Sequence of chain 1.A:
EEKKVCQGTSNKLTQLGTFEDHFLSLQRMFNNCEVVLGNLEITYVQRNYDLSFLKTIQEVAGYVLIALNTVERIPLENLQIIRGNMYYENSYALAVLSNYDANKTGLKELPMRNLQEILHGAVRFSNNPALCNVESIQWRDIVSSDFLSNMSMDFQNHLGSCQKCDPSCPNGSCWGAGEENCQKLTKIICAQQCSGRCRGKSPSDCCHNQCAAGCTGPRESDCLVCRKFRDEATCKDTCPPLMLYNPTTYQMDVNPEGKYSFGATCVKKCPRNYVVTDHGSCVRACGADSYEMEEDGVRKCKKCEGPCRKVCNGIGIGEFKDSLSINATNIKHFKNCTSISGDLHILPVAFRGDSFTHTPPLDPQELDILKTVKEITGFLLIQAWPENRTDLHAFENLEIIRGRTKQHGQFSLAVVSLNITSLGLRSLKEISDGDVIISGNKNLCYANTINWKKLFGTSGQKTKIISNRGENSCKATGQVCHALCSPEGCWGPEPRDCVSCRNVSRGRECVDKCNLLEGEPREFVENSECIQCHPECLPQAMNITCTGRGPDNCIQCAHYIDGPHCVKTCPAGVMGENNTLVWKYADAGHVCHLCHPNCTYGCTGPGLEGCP

The small molecule below binds the protein below.
Small molecule (SMILES): CC(=O)N[C@H]1[C@H](O[C@H]2[C@H](O)[C@@H](NC(C)=O)CO[C@@H]2CO)O[C@H](CO)[C@@H](O)[C@@H]1O

Binding-site contacts:
Ligand atom C7 contacts residue THR359 of chain 1.A at 4.0 Å.
Ligand atom C3 contacts residue THR357 of chain 1.A at 3.3 Å.
Ligand atom C7 contacts residue ASN327 of chain 1.A at 2.8 Å.
Ligand atom O7 contacts residue SER325 of chain 1.A at 3.5 Å (h-bond).
Ligand atom C3 contacts residue THR359 of chain 1.A at 4.0 Å.
Ligand atom C8 contacts residue ASP354 of chain 1.A at 3.7 Å.
Ligand atom O5 contacts residue ASN330 of chain 1.A at 3.1 Å (h-bond).
Ligand atom C8 contacts residue VAL349 of chain 1.A at 4.0 Å (hydrophobic).
Ligand atom C2 contacts residue THR359 of chain 1.A at 3.9 Å.
Ligand atom C1 contacts residue ASN327 of chain 1.A at 1.4 Å.
Ligand atom C2 contacts residue THR357 of chain 1.A at 3.9 Å.
Ligand atom C8 contacts residue ASN327 of chain 1.A at 4.0 Å.
Ligand atom C8 contacts residue THR357 of chain 1.A at 4.1 Å.
Ligand atom O5 contacts residue SER323 of chain 1.A at 4.0 Å.
Ligand atom O7 contacts residue LEU324 of chain 1.A at 3.5 Å (h-bond).
Ligand atom C5 contacts residue ASN327 of chain 1.A at 3.7 Å.
Ligand atom C8 contacts residue THR359 of chain 1.A at 4.1 Å.
Ligand atom C2 contacts residue ASN327 of chain 1.A at 2.3 Å.
Ligand atom C6 contacts residue THR329 of chain 1.A at 3.9 Å.
Ligand atom C6 contacts residue ASN330 of chain 1.A at 3.9 Å.
Ligand atom O3 contacts residue THR357 of chain 1.A at 2.8 Å.
Ligand atom C6 contacts residue ASP322 of chain 1.A at 3.4 Å.
Ligand atom N2 contacts residue THR357 of chain 1.A at 3.4 Å.
Ligand atom C6 contacts residue SER323 of chain 1.A at 4.0 Å.
Ligand atom O3 contacts residue ASP322 of chain 1.A at 4.0 Å.
Ligand atom O6 contacts residue SER323 of chain 1.A at 2.9 Å (h-bond).
Ligand atom O5 contacts residue ASN327 of chain 1.A at 2.5 Å (h-bond).
Ligand atom C5 contacts residue LYS321 of chain 1.A at 4.1 Å.
Ligand atom O5 contacts residue THR329 of chain 1.A at 4.0 Å.
Ligand atom O5 contacts residue ASP322 of chain 1.A at 4.0 Å.
Ligand atom C5 contacts residue THR329 of chain 1.A at 3.9 Å.
Ligand atom C1 contacts residue ASN330 of chain 1.A at 3.8 Å.
Ligand atom C4 contacts residue SER323 of chain 1.A at 3.7 Å.
Ligand atom N2 contacts residue ASN327 of chain 1.A at 2.5 Å (h-bond).
Ligand atom N2 contacts residue THR359 of chain 1.A at 3.2 Å (h-bond).
Ligand atom C5 contacts residue ASP322 of chain 1.A at 3.6 Å.
Ligand atom C3 contacts residue ASN327 of chain 1.A at 3.6 Å.
Ligand atom O7 contacts residue ASN327 of chain 1.A at 2.9 Å (h-bond).
Ligand atom O6 contacts residue ASN330 of chain 1.A at 3.8 Å.
Ligand atom C1 contacts residue THR359 of chain 1.A at 3.9 Å.